Binding-site contacts:
Ligand atom O3 contacts residue ARG54 of chain 1.A at 3.5 Å (salt-bridge).
Ligand atom O2 contacts residue THR49 of chain 1.A at 3.4 Å.
Ligand atom O1P contacts residue ASN10 of chain 1.A at 2.8 Å (h-bond).
Ligand atom O3 contacts residue GLY51 of chain 1.A at 3.4 Å (h-bond).
Ligand atom O5P contacts residue GLY51 of chain 1.A at 3.5 Å.
Ligand atom O4P contacts residue THR117 of chain 1.A at 3.2 Å (h-bond).
Ligand atom O3 contacts residue GLY50 of chain 1.A at 2.8 Å (h-bond).
Ligand atom O3P contacts residue LYS151 of chain 1.A at 3.5 Å (salt-bridge).
Ligand atom O4P contacts residue ASN121 of chain 1.A at 2.9 Å (h-bond).
Ligand atom O5 contacts residue THR117 of chain 1.A at 2.9 Å (h-bond).
Ligand atom O2P contacts residue ASP8 of chain 1.A at 3.0 Å (salt-bridge).
Ligand atom C2 contacts residue THR116 of chain 1.A at 2.8 Å.
Ligand atom P1 contacts residue MG1 of chain 1.D at 3.4 Å.
Ligand atom C4 contacts residue GLU17 of chain 1.A at 3.3 Å.
Ligand atom O5P contacts residue LYS78 of chain 1.A at 2.8 Å (salt-bridge).
Ligand atom O4 contacts residue GLU17 of chain 1.A at 2.6 Å (salt-bridge).
Ligand atom O1 contacts residue THR116 of chain 1.A at 3.0 Å (h-bond).
Ligand atom O4P contacts residue SER118 of chain 1.A at 2.7 Å (h-bond).
Ligand atom O4 contacts residue ARG54 of chain 1.A at 2.8 Å (salt-bridge).
Ligand atom O5P contacts residue HIS75 of chain 1.A at 2.7 Å (h-bond).
Ligand atom O2 contacts residue THR116 of chain 1.A at 3.2 Å (h-bond).
Ligand atom P1 contacts residue THR115 of chain 1.A at 3.4 Å.
Ligand atom O6P contacts residue GLY50 of chain 1.A at 3.5 Å.
Ligand atom O1 contacts residue ASN10 of chain 1.A at 2.8 Å (h-bond).
Ligand atom C1 contacts residue THR116 of chain 1.A at 3.1 Å.
Ligand atom C3 contacts residue THR116 of chain 1.A at 3.2 Å.
Ligand atom O3P contacts residue THR115 of chain 1.A at 3.5 Å (h-bond).
Ligand atom O1P contacts residue VAL9 of chain 1.A at 3.4 Å (h-bond).
Ligand atom O2P contacts residue MG1 of chain 1.D at 2.0 Å.
Ligand atom O5 contacts residue HIS20 of chain 1.A at 3.5 Å.
Ligand atom O2P contacts residue ASN10 of chain 1.A at 3.1 Å (h-bond).
Ligand atom O3P contacts residue ASP8 of chain 1.A at 3.1 Å (salt-bridge).
Ligand atom O3P contacts residue THR116 of chain 1.A at 2.8 Å (h-bond).
Ligand atom P1 contacts residue ASP8 of chain 1.A at 3.0 Å.
Ligand atom O1P contacts residue THR115 of chain 1.A at 2.6 Å (h-bond).
Ligand atom O6P contacts residue GLY51 of chain 1.A at 2.8 Å (h-bond).
Ligand atom O2 contacts residue GLY50 of chain 1.A at 3.4 Å (h-bond).
Ligand atom O1P contacts residue ASP8 of chain 1.A at 3.2 Å (salt-bridge).
Ligand atom P2 contacts residue HIS75 of chain 1.A at 3.5 Å.
Ligand atom O2 contacts residue ARG54 of chain 1.A at 3.0 Å (salt-bridge).

Sequence of chain 1.A:
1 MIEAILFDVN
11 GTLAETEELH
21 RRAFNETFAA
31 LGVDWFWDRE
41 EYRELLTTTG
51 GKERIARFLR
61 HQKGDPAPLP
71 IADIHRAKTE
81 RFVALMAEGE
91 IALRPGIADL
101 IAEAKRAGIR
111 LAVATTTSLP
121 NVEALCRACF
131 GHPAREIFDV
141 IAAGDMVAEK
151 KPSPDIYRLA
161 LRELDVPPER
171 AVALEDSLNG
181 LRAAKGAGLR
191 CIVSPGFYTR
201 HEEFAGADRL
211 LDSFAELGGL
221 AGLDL

A small-molecule ligand and the protein it binds are described below.
Small molecule (SMILES): O=C(COP(=O)(O)O)[C@@H](O)[C@H](O)COP(=O)(O)O